Sequence of chain 1.D:
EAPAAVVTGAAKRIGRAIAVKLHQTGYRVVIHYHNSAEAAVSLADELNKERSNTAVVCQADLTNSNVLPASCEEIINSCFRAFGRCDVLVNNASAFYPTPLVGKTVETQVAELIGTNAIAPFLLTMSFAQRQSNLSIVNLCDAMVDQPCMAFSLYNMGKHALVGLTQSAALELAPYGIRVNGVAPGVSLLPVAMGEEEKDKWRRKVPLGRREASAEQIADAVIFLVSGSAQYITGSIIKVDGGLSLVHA

Binding-site contacts:
Ligand atom CAJ contacts residue GLY225 of chain 1.D at 3.1 Å.
Ligand atom CAG contacts residue NAP1 of chain 1.K at 3.6 Å.
Ligand atom OAE contacts residue CYS188 of chain 1.D at 2.7 Å (h-bond).
Ligand atom N3 contacts residue PHE117 of chain 1.D at 3.8 Å.
Ligand atom NAS contacts residue TYR194 of chain 1.D at 2.9 Å (h-bond).
Ligand atom CAK contacts residue CYS188 of chain 1.D at 3.7 Å (hydrophobic).
Ligand atom CAI contacts residue CYS188 of chain 1.D at 3.4 Å (hydrophobic).
Ligand atom C4 contacts residue PHE117 of chain 1.D at 3.6 Å (hydrophobic).
Ligand atom CAV contacts residue CYS188 of chain 1.D at 1.8 Å (hydrophobic).
Ligand atom C5 contacts residue PHE117 of chain 1.D at 3.7 Å (hydrophobic).
Ligand atom CAK contacts residue PHE117 of chain 1.D at 3.7 Å (hydrophobic).
Ligand atom CAM contacts residue PRO230 of chain 1.D at 3.2 Å (hydrophobic).
Ligand atom C2 contacts residue NAP1 of chain 1.K at 3.2 Å.
Ligand atom C4 contacts residue TYR194 of chain 1.D at 3.6 Å (hydrophobic).
Ligand atom N1 contacts residue NAP1 of chain 1.K at 2.6 Å (h-bond).
Ligand atom C6 contacts residue PHE117 of chain 1.D at 3.6 Å (hydrophobic).
Ligand atom NBF contacts residue NAP1 of chain 1.K at 3.5 Å (h-bond).
Ligand atom N3 contacts residue NAP1 of chain 1.K at 2.9 Å (h-bond).
Ligand atom CAJ contacts residue NAP1 of chain 1.K at 3.4 Å.
Ligand atom CBA contacts residue PHE117 of chain 1.D at 3.8 Å (hydrophobic).
Ligand atom CAM contacts residue ARG34 of chain 1.D at 3.7 Å.
Ligand atom CAZ contacts residue NAP1 of chain 1.K at 3.6 Å.
Ligand atom N3 contacts residue TYR194 of chain 1.D at 3.3 Å (h-bond).
Ligand atom CAH contacts residue GLY225 of chain 1.D at 3.2 Å.
Ligand atom CAN contacts residue NAP1 of chain 1.K at 3.3 Å.
Ligand atom C4 contacts residue NAP1 of chain 1.K at 3.7 Å.
Ligand atom C6 contacts residue NAP1 of chain 1.K at 3.6 Å.
Ligand atom CBA contacts residue NAP1 of chain 1.K at 3.3 Å.
Ligand atom CAZ contacts residue PHE117 of chain 1.D at 3.7 Å (hydrophobic).
Ligand atom NAB contacts residue SER115 of chain 1.D at 2.7 Å (h-bond).
Ligand atom C2 contacts residue PHE117 of chain 1.D at 3.4 Å (hydrophobic).
Ligand atom CAN contacts residue ARG34 of chain 1.D at 3.7 Å.
Ligand atom NAB contacts residue PHE117 of chain 1.D at 3.6 Å.
Ligand atom N1 contacts residue PHE117 of chain 1.D at 3.7 Å.
Ligand atom NBF contacts residue ARG34 of chain 1.D at 3.6 Å.
Ligand atom NAS contacts residue PHE117 of chain 1.D at 3.7 Å.
Ligand atom NAS contacts residue NAP1 of chain 1.K at 3.4 Å.
Ligand atom NAB contacts residue NAP1 of chain 1.K at 2.9 Å (h-bond).
Ligand atom CAY contacts residue NAP1 of chain 1.K at 3.6 Å.
Ligand atom CAX contacts residue CYS188 of chain 1.D at 2.8 Å (hydrophobic).

This small molecule binds to this protein.
Small molecule (SMILES): N#Cc1c(-c2cccc(C=O)c2)[nH]c2nc(N)nc(N3CCCC3)c12